Sequence of chain 1.A:
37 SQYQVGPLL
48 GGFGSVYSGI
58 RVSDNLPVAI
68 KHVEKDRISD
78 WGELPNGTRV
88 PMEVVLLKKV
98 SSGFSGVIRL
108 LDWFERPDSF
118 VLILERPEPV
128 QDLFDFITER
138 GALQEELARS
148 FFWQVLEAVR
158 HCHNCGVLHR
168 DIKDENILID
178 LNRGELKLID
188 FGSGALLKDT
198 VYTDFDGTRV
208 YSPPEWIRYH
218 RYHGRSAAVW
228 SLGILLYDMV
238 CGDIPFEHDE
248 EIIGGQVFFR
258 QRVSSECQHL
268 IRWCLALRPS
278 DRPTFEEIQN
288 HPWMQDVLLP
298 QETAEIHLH

Binding-site contacts:
Ligand atom OG contacts residue ASP168 of chain 1.A at 3.0 Å (salt-bridge).
Ligand atom CD contacts residue GLY239 of chain 1.A at 3.5 Å.
Ligand atom CA contacts residue GLY204 of chain 1.A at 3.5 Å.
Ligand atom O contacts residue LYS170 of chain 1.A at 2.9 Å (salt-bridge).
Ligand atom CB contacts residue GLU172 of chain 1.A at 3.3 Å.
Ligand atom NH2 contacts residue ILE134 of chain 1.A at 3.5 Å.
Ligand atom O contacts residue THR205 of chain 1.A at 3.5 Å (h-bond).
Ligand atom NH1 contacts residue GLY239 of chain 1.A at 3.3 Å (h-bond).
Ligand atom CE1 contacts residue ILE241 of chain 1.A at 3.5 Å (hydrophobic).
Ligand atom C contacts residue GLY204 of chain 1.A at 3.2 Å.
Ligand atom CG contacts residue GLU172 of chain 1.A at 3.4 Å.
Ligand atom CD2 contacts residue VAL207 of chain 1.A at 3.6 Å (hydrophobic).
Ligand atom CG contacts residue VAL207 of chain 1.A at 3.6 Å (hydrophobic).
Ligand atom NH1 contacts residue ASP171 of chain 1.A at 3.6 Å (salt-bridge).
Ligand atom CB contacts residue THR205 of chain 1.A at 3.6 Å.
Ligand atom CZ contacts residue PHE131 of chain 1.A at 3.6 Å (hydrophobic).
Ligand atom CZ contacts residue THR135 of chain 1.A at 3.6 Å.
Ligand atom NH2 contacts residue ASP171 of chain 1.A at 2.9 Å (salt-bridge).
Ligand atom N contacts residue PHE131 of chain 1.A at 3.6 Å.
Ligand atom CG contacts residue PHE131 of chain 1.A at 3.6 Å (hydrophobic).
Ligand atom CD contacts residue THR135 of chain 1.A at 3.6 Å.
Ligand atom C contacts residue ASP203 of chain 1.A at 3.4 Å.
Ligand atom NH2 contacts residue ASP129 of chain 1.A at 2.9 Å (salt-bridge).
Ligand atom CA contacts residue ASP240 of chain 1.A at 3.3 Å.
Ligand atom N contacts residue GLU172 of chain 1.A at 3.2 Å (salt-bridge).
Ligand atom CZ contacts residue ASP171 of chain 1.A at 3.7 Å.
Ligand atom O contacts residue ASP203 of chain 1.A at 3.6 Å (salt-bridge).
Ligand atom NH1 contacts residue ASP240 of chain 1.A at 3.2 Å (salt-bridge).
Ligand atom O contacts residue PHE131 of chain 1.A at 3.5 Å.
Ligand atom CB contacts residue ASP240 of chain 1.A at 3.4 Å.
Ligand atom CD contacts residue GLU172 of chain 1.A at 3.4 Å.
Ligand atom NH2 contacts residue PHE131 of chain 1.A at 2.8 Å (h-bond).
Ligand atom C contacts residue PHE131 of chain 1.A at 3.6 Å (hydrophobic).
Ligand atom NH1 contacts residue ASP235 of chain 1.A at 3.0 Å (salt-bridge).
Ligand atom NH1 contacts residue GLU172 of chain 1.A at 3.1 Å (salt-bridge).
Ligand atom NE contacts residue PHE131 of chain 1.A at 3.7 Å.
Ligand atom NE contacts residue THR135 of chain 1.A at 2.7 Å (h-bond).
Ligand atom O contacts residue GLU172 of chain 1.A at 3.3 Å (salt-bridge).
Ligand atom NH2 contacts residue ASP132 of chain 1.A at 3.0 Å (salt-bridge).
Ligand atom NH2 contacts residue THR135 of chain 1.A at 3.6 Å (h-bond).

A protein and the small-molecule ligand that binds it are described below.
Small molecule (SMILES): C[C@H](N)C(=O)N[C@@H](CCCN=C(N)N)C(=O)N[C@@H](CCCN=C(N)N)C(=O)N[C@@H](CCCN=C(N)N)C(=O)N[C@@H](CC1=NC=NC1)C(=O)N1CCC[C@H]1C(=O)N[C@H](C=O)CO